Sequence of chain 1.B:
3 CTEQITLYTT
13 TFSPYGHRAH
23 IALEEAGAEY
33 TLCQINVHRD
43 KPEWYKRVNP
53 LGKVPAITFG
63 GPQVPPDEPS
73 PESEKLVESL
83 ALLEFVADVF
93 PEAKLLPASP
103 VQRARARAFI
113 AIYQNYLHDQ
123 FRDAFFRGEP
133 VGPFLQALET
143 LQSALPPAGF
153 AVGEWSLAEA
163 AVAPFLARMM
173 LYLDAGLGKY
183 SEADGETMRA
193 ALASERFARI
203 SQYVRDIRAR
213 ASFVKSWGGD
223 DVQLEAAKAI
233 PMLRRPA

Binding-site contacts:
Ligand atom C4 contacts residue LEU82 of chain 1.A at 3.9 Å (hydrophobic).
Ligand atom C16 contacts residue GLN116 of chain 1.B at 4.3 Å.
Ligand atom C12 contacts residue GLU86 of chain 1.B at 3.5 Å.
Ligand atom C15 contacts residue LEU82 of chain 1.B at 4.2 Å (hydrophobic).
Ligand atom C5 contacts residue LEU82 of chain 1.A at 4.2 Å (hydrophobic).
Ligand atom C3 contacts residue LEU82 of chain 1.A at 4.0 Å (hydrophobic).
Ligand atom C2 contacts residue LEU82 of chain 1.A at 4.4 Å (hydrophobic).
Ligand atom C6 contacts residue LEU82 of chain 1.B at 3.6 Å (hydrophobic).
Ligand atom O14 contacts residue GLU86 of chain 1.B at 3.0 Å (salt-bridge).
Ligand atom O11 contacts residue GLU86 of chain 1.A at 2.8 Å (salt-bridge).
Ligand atom C12 contacts residue ARG109 of chain 1.A at 4.3 Å.
Ligand atom C6 contacts residue ALA113 of chain 1.A at 4.4 Å (hydrophobic).
Ligand atom C10 contacts residue GLU86 of chain 1.A at 3.7 Å.
Ligand atom C16 contacts residue GLN116 of chain 1.A at 4.2 Å.
Ligand atom C9 contacts residue ARG109 of chain 1.A at 4.3 Å.
Ligand atom O1 contacts residue ALA113 of chain 1.B at 3.4 Å.
Ligand atom C2 contacts residue ALA113 of chain 1.B at 4.0 Å (hydrophobic).
Ligand atom O17 contacts residue GLN116 of chain 1.A at 3.7 Å.
Ligand atom O14 contacts residue ARG109 of chain 1.B at 3.4 Å.
Ligand atom C18 contacts residue GLN116 of chain 1.B at 3.8 Å.
Ligand atom C16 contacts residue ASN117 of chain 1.A at 4.3 Å.
Ligand atom O1 contacts residue GLN116 of chain 1.B at 3.7 Å.
Ligand atom C18 contacts residue GLN116 of chain 1.A at 4.3 Å.
Ligand atom C12 contacts residue GLU86 of chain 1.A at 3.8 Å.
Ligand atom C13 contacts residue GLU86 of chain 1.B at 3.6 Å.
Ligand atom C3 contacts residue ALA113 of chain 1.B at 3.9 Å (hydrophobic).
Ligand atom C2 contacts residue GLN116 of chain 1.B at 3.8 Å.
Ligand atom C2 contacts residue ASN117 of chain 1.B at 4.1 Å.
Ligand atom C4 contacts residue LEU82 of chain 1.B at 4.1 Å (hydrophobic).
Ligand atom O11 contacts residue ARG109 of chain 1.A at 3.4 Å.
Ligand atom O17 contacts residue LEU82 of chain 1.B at 4.2 Å.
Ligand atom C8 contacts residue LEU82 of chain 1.B at 4.4 Å (hydrophobic).
Ligand atom O17 contacts residue ASN117 of chain 1.A at 3.0 Å (h-bond).
Ligand atom C5 contacts residue LEU82 of chain 1.B at 3.5 Å (hydrophobic).
Ligand atom C7 contacts residue LEU82 of chain 1.B at 4.2 Å (hydrophobic).
Ligand atom O1 contacts residue ASN117 of chain 1.B at 2.9 Å (h-bond).
Ligand atom C13 contacts residue ARG109 of chain 1.B at 4.3 Å.
Ligand atom C10 contacts residue ARG109 of chain 1.A at 3.9 Å.
Ligand atom C12 contacts residue ARG109 of chain 1.B at 4.4 Å.
Ligand atom C16 contacts residue LEU82 of chain 1.B at 4.0 Å (hydrophobic).

The small molecule below binds the protein below.
Small molecule (SMILES): Oc1cc(O)cc(/C=C\c2ccc(O)cc2O)c1

Sequence of chain 1.A:
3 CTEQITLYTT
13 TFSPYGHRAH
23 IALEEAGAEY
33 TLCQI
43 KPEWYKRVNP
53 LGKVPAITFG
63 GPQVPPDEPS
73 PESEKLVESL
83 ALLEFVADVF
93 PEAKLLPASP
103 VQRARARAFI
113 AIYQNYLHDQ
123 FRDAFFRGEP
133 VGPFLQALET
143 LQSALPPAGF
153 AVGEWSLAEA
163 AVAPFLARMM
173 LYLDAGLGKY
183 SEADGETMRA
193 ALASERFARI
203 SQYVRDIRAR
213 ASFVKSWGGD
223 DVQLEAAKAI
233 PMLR